Binding-site contacts:
Ligand atom CE2 contacts residue ASP179 of chain 1.B at 3.8 Å.
Ligand atom CB contacts residue GLY197 of chain 1.A at 3.5 Å.
Ligand atom C contacts residue GLY197 of chain 1.A at 3.9 Å.
Ligand atom CA contacts residue GLY197 of chain 1.A at 3.6 Å.
Ligand atom CD2 contacts residue SER199 of chain 1.A at 3.6 Å.
Ligand atom O1 contacts residue GLY197 of chain 1.A at 3.0 Å (h-bond).
Ligand atom CE3 contacts residue ILE75 of chain 1.B at 3.9 Å (hydrophobic).
Ligand atom CD2 contacts residue ILE75 of chain 1.B at 3.7 Å (hydrophobic).
Ligand atom CZ3 contacts residue PRO112 of chain 1.B at 3.8 Å (hydrophobic).
Ligand atom CE2 contacts residue ILE75 of chain 1.B at 3.6 Å (hydrophobic).
Ligand atom CE3 contacts residue GLY197 of chain 1.A at 3.8 Å.
Ligand atom CZ2 contacts residue ILE75 of chain 1.B at 3.8 Å (hydrophobic).
Ligand atom CB contacts residue TYR198 of chain 1.A at 3.5 Å (hydrophobic).
Ligand atom N contacts residue GLU72 of chain 1.B at 3.0 Å (salt-bridge).
Ligand atom O contacts residue SER199 of chain 1.A at 2.9 Å (h-bond).
Ligand atom CA contacts residue GLU72 of chain 1.B at 3.8 Å.
Ligand atom CE3 contacts residue SER199 of chain 1.A at 3.9 Å.
Ligand atom NE1 contacts residue ASP179 of chain 1.B at 3.1 Å (salt-bridge).
Ligand atom CZ2 contacts residue ARG177 of chain 1.B at 3.5 Å.
Ligand atom CH2 contacts residue LEU110 of chain 1.B at 3.7 Å (hydrophobic).
Ligand atom CE2 contacts residue SER199 of chain 1.A at 3.8 Å.
Ligand atom O contacts residue GLY197 of chain 1.A at 3.7 Å.
Ligand atom OG1 contacts residue ARG290 of chain 1.C at 3.2 Å (salt-bridge).
Ligand atom CD1 contacts residue ARG196 of chain 1.A at 3.2 Å.
Ligand atom CB contacts residue GLU72 of chain 1.B at 3.4 Å.
Ligand atom CZ3 contacts residue THR194 of chain 1.A at 3.8 Å.
Ligand atom CH2 contacts residue THR194 of chain 1.A at 3.9 Å.
Ligand atom N contacts residue GLY197 of chain 1.A at 2.9 Å (h-bond).
Ligand atom CB contacts residue GLU72 of chain 1.B at 3.5 Å.
Ligand atom CA contacts residue SER199 of chain 1.A at 3.4 Å.
Ligand atom O contacts residue TYR198 of chain 1.A at 3.8 Å.
Ligand atom C contacts residue GLY197 of chain 1.A at 3.8 Å.
Ligand atom N contacts residue GLY197 of chain 1.A at 3.2 Å (h-bond).
Ligand atom CG2 contacts residue GLU205 of chain 1.A at 3.5 Å.
Ligand atom CB contacts residue GLY197 of chain 1.A at 3.6 Å.
Ligand atom CG contacts residue GLU72 of chain 1.B at 3.5 Å.
Ligand atom CG contacts residue SER199 of chain 1.A at 3.8 Å.
Ligand atom CB contacts residue GLU205 of chain 1.A at 3.5 Å.
Ligand atom O contacts residue GLN246 of chain 1.A at 3.3 Å (h-bond).
Ligand atom CG contacts residue GLY197 of chain 1.A at 3.7 Å.

The small molecule below binds the protein below.
Small molecule (SMILES): C[C@@H]1NC(=O)[C@H](C[C@@](C)(O)CO)NC(=O)[C@@H]2CC3=C(N=C4C=CC=CC43)SC[C@H](NC(=O)[C@@H]([C@H](C)O)NC1=O)C(=O)N1C[C@H](O)C[C@H]1C(=O)N[C@@H](C)C(=O)N2

Sequence of chain 1.B:
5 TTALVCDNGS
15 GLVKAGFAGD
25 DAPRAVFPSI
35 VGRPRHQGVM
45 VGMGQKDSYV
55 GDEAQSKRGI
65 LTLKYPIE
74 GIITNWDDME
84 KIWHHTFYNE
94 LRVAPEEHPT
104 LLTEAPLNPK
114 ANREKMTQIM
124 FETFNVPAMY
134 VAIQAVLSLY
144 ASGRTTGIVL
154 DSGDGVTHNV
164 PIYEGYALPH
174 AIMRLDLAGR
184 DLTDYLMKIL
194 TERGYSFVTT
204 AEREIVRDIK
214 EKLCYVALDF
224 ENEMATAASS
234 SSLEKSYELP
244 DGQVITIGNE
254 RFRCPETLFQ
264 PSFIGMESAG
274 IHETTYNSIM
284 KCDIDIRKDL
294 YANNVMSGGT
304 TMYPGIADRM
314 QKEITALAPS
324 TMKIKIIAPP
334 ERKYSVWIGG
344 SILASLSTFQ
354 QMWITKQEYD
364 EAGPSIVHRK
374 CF

Sequence of chain 1.A:
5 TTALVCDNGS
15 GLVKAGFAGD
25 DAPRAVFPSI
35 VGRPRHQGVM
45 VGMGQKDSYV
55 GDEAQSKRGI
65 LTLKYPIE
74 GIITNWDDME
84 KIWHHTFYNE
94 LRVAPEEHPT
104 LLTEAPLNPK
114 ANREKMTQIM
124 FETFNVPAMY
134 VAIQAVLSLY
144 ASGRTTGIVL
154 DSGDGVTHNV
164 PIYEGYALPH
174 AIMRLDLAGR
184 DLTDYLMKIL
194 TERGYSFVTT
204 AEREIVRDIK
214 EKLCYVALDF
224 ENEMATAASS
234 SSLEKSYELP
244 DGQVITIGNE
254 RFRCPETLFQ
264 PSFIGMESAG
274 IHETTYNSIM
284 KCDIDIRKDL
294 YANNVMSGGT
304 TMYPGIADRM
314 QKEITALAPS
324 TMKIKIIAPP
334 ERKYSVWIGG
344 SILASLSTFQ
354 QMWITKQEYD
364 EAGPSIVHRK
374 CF

Sequence of chain 1.C:
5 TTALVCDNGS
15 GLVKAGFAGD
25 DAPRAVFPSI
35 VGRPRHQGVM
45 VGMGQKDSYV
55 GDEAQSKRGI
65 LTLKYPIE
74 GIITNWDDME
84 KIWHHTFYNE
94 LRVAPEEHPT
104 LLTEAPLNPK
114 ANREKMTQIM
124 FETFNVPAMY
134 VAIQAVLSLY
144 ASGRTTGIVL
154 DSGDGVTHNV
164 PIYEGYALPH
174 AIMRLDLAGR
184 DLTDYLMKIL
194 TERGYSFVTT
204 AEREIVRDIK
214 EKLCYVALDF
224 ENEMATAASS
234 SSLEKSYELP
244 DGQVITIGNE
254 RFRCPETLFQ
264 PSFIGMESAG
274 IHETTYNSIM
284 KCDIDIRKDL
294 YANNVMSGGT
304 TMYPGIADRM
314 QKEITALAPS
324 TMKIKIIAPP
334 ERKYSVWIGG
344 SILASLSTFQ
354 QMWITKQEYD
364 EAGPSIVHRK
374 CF